Sequence of chain 1.A:
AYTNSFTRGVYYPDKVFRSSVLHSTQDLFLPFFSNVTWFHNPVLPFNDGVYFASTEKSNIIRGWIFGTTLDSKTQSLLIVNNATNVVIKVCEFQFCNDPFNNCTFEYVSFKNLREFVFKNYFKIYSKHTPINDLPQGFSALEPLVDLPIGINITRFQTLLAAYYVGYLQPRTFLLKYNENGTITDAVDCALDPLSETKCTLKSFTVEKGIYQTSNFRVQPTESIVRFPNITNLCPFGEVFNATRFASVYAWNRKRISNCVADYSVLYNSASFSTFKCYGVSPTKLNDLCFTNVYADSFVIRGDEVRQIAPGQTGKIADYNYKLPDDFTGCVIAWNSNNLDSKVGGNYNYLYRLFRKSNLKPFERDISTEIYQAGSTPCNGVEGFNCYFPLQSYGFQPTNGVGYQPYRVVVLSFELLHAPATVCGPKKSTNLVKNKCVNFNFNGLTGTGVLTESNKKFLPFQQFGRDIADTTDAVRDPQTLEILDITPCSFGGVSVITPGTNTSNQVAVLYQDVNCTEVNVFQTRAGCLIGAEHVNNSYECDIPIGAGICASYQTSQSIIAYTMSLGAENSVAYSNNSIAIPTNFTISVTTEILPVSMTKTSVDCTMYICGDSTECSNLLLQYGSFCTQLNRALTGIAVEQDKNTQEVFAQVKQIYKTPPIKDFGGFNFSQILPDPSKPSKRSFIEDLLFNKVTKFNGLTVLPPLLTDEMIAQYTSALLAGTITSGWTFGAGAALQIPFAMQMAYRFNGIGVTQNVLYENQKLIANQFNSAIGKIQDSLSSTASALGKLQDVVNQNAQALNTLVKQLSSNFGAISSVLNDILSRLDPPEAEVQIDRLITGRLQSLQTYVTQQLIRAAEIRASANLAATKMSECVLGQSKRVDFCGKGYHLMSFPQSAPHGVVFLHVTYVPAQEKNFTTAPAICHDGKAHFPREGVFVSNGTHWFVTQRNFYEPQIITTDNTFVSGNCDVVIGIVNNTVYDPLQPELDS

Binding-site contacts:
Ligand atom O5 contacts residue THR618 of chain 1.A at 3.6 Å.
Ligand atom C2 contacts residue ASN616 of chain 1.A at 2.5 Å.
Ligand atom C8 contacts residue ASN616 of chain 1.A at 3.5 Å.
Ligand atom C4 contacts residue ASN616 of chain 1.A at 4.2 Å.
Ligand atom C8 contacts residue GLN644 of chain 1.A at 4.4 Å.
Ligand atom C1 contacts residue THR618 of chain 1.A at 4.0 Å.
Ligand atom O5 contacts residue ASN616 of chain 1.A at 2.3 Å (h-bond).
Ligand atom C5 contacts residue ASN616 of chain 1.A at 3.7 Å.
Ligand atom N2 contacts residue ASN616 of chain 1.A at 2.7 Å (h-bond).
Ligand atom C1 contacts residue ASN616 of chain 1.A at 1.4 Å.
Ligand atom O6 contacts residue ASN616 of chain 1.A at 4.4 Å.
Ligand atom C7 contacts residue ASN616 of chain 1.A at 3.2 Å.
Ligand atom O7 contacts residue ASN616 of chain 1.A at 3.9 Å.
Ligand atom C3 contacts residue ASN616 of chain 1.A at 3.8 Å.

This small molecule binds to this protein.
Small molecule (SMILES): CC(=O)N[C@@H]1[C@@H](O)[C@H](O)[C@@H](CO)O[C@H]1O